Binding-site contacts:
Ligand atom C4 contacts residue ILE169 of chain 1.A at 3.5 Å (hydrophobic).
Ligand atom C1 contacts residue LEU168 of chain 1.A at 3.8 Å (hydrophobic).
Ligand atom C8 contacts residue ASP170 of chain 1.A at 3.5 Å.
Ligand atom C31 contacts residue ALA149 of chain 1.A at 3.1 Å (hydrophobic).
Ligand atom C20 contacts residue ASP170 of chain 1.A at 3.8 Å.
Ligand atom N16 contacts residue CYS109 of chain 1.A at 3.0 Å (h-bond).
Ligand atom C17 contacts residue ALA58 of chain 1.A at 3.6 Å (hydrophobic).
Ligand atom C18 contacts residue LEU159 of chain 1.A at 3.5 Å (hydrophobic).
Ligand atom N28 contacts residue GLU77 of chain 1.A at 2.8 Å (salt-bridge).
Ligand atom C4 contacts residue ASP170 of chain 1.A at 3.2 Å.
Ligand atom C5 contacts residue ILE169 of chain 1.A at 3.9 Å (hydrophobic).
Ligand atom C22 contacts residue LEU81 of chain 1.A at 3.9 Å (hydrophobic).
Ligand atom C32 contacts residue GLU77 of chain 1.A at 3.6 Å.
Ligand atom N28 contacts residue HIS150 of chain 1.A at 3.4 Å (h-bond).
Ligand atom C17 contacts residue LEU159 of chain 1.A at 3.7 Å (hydrophobic).
Ligand atom O6 contacts residue ILE169 of chain 1.A at 3.7 Å.
Ligand atom C32 contacts residue ALA80 of chain 1.A at 3.7 Å (hydrophobic).
Ligand atom C7 contacts residue ASP170 of chain 1.A at 3.2 Å.
Ligand atom C21 contacts residue PHE171 of chain 1.A at 3.9 Å (hydrophobic).
Ligand atom C26 contacts residue GLU77 of chain 1.A at 3.3 Å.
Ligand atom N16 contacts residue GLU107 of chain 1.A at 3.6 Å (salt-bridge).
Ligand atom C13 contacts residue LEU159 of chain 1.A at 3.6 Å (hydrophobic).
Ligand atom N16 contacts residue TYR108 of chain 1.A at 3.7 Å.
Ligand atom C27 contacts residue GLU77 of chain 1.A at 3.3 Å.
Ligand atom C20 contacts residue LEU81 of chain 1.A at 3.8 Å (hydrophobic).
Ligand atom C3 contacts residue LEU81 of chain 1.A at 3.8 Å (hydrophobic).
Ligand atom N28 contacts residue ALA149 of chain 1.A at 3.0 Å (h-bond).
Ligand atom C20 contacts residue PHE171 of chain 1.A at 3.8 Å (hydrophobic).
Ligand atom C27 contacts residue HIS150 of chain 1.A at 3.3 Å.
Ligand atom N16 contacts residue ALA58 of chain 1.A at 3.6 Å.
Ligand atom C23 contacts residue GLU77 of chain 1.A at 3.4 Å.
Ligand atom C5 contacts residue LEU81 of chain 1.A at 3.9 Å (hydrophobic).
Ligand atom C27 contacts residue ASP170 of chain 1.A at 3.0 Å.
Ligand atom C17 contacts residue CYS109 of chain 1.A at 3.8 Å (hydrophobic).
Ligand atom C26 contacts residue ASP170 of chain 1.A at 3.0 Å.
Ligand atom C31 contacts residue GLU77 of chain 1.A at 3.6 Å.
Ligand atom C1 contacts residue ILE89 of chain 1.A at 3.6 Å (hydrophobic).
Ligand atom C5 contacts residue ASP170 of chain 1.A at 3.2 Å.
Ligand atom C17 contacts residue GLU107 of chain 1.A at 3.2 Å.
Ligand atom O6 contacts residue ASP170 of chain 1.A at 3.0 Å (salt-bridge).

Sequence of chain 1.A:
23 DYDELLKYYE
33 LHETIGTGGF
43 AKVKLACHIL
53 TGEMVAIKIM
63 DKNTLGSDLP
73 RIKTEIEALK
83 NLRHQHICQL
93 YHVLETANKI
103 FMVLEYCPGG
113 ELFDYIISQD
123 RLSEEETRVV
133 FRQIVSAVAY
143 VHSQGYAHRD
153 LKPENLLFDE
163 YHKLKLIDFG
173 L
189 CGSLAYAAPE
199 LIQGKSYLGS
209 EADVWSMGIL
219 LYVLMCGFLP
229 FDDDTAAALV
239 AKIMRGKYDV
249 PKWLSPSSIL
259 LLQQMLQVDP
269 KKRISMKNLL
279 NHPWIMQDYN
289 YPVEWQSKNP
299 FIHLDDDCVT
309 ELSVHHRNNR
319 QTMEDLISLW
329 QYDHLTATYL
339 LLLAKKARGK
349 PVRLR

A protein and the small-molecule ligand that binds it are described below.
Small molecule (SMILES): COc1cc(OCC#Cc2ccc3ccncc3c2)ccc1C[NH+]1CC[NH2+]CC1